A protein and the small-molecule ligand that binds it are described below.
Small molecule (SMILES): CC(=O)N[C@@H]1[C@@H](O)[C@H](O)[C@@H](CO)O[C@H]1O

Binding-site contacts:
Ligand atom O7 contacts residue PRO98 of chain 1.A at 3.6 Å.
Ligand atom C8 contacts residue ASN246 of chain 1.A at 4.1 Å.
Ligand atom O4 contacts residue ARG248 of chain 1.A at 3.5 Å (salt-bridge).
Ligand atom C1 contacts residue VAL309 of chain 1.A at 3.8 Å (hydrophobic).
Ligand atom C5 contacts residue VAL309 of chain 1.A at 3.8 Å (hydrophobic).
Ligand atom O7 contacts residue ASN246 of chain 1.A at 4.4 Å.
Ligand atom C8 contacts residue VAL140 of chain 1.A at 3.8 Å (hydrophobic).
Ligand atom C4 contacts residue VAL309 of chain 1.A at 4.0 Å (hydrophobic).
Ligand atom C3 contacts residue ASN148 of chain 1.A at 3.8 Å.
Ligand atom O5 contacts residue ASN148 of chain 1.A at 2.4 Å (h-bond).
Ligand atom O7 contacts residue VAL140 of chain 1.A at 4.2 Å.
Ligand atom C5 contacts residue ASN148 of chain 1.A at 3.7 Å.
Ligand atom N2 contacts residue VAL309 of chain 1.A at 4.2 Å.
Ligand atom C8 contacts residue LEU147 of chain 1.A at 3.5 Å (hydrophobic).
Ligand atom C7 contacts residue ASN148 of chain 1.A at 3.9 Å.
Ligand atom O7 contacts residue ASN148 of chain 1.A at 4.3 Å.
Ligand atom C2 contacts residue VAL309 of chain 1.A at 4.0 Å (hydrophobic).
Ligand atom C8 contacts residue PHE245 of chain 1.A at 4.5 Å (hydrophobic).
Ligand atom C2 contacts residue ASN148 of chain 1.A at 2.5 Å.
Ligand atom O3 contacts residue ASP97 of chain 1.A at 4.4 Å.
Ligand atom O5 contacts residue VAL309 of chain 1.A at 4.2 Å.
Ligand atom O3 contacts residue CYS308 of chain 1.A at 3.6 Å (h-bond).
Ligand atom C1 contacts residue ASN148 of chain 1.A at 1.4 Å.
Ligand atom C4 contacts residue ASN148 of chain 1.A at 4.2 Å.
Ligand atom C3 contacts residue VAL309 of chain 1.A at 3.5 Å (hydrophobic).
Ligand atom C1 contacts residue SER310 of chain 1.A at 4.2 Å.
Ligand atom N2 contacts residue SER310 of chain 1.A at 3.8 Å.
Ligand atom N2 contacts residue ASN148 of chain 1.A at 3.0 Å (h-bond).
Ligand atom O4 contacts residue VAL309 of chain 1.A at 4.2 Å.
Ligand atom C7 contacts residue VAL140 of chain 1.A at 4.2 Å (hydrophobic).

Sequence of chain 1.A:
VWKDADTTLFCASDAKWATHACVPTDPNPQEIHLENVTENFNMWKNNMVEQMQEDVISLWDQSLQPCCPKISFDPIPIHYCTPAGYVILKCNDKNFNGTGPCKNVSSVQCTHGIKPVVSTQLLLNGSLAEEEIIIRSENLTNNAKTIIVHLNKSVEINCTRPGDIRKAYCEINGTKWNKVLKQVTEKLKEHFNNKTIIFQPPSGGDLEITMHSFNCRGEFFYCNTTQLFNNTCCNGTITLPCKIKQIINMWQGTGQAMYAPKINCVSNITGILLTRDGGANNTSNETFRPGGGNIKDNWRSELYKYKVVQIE